Sequence of chain 2.A:
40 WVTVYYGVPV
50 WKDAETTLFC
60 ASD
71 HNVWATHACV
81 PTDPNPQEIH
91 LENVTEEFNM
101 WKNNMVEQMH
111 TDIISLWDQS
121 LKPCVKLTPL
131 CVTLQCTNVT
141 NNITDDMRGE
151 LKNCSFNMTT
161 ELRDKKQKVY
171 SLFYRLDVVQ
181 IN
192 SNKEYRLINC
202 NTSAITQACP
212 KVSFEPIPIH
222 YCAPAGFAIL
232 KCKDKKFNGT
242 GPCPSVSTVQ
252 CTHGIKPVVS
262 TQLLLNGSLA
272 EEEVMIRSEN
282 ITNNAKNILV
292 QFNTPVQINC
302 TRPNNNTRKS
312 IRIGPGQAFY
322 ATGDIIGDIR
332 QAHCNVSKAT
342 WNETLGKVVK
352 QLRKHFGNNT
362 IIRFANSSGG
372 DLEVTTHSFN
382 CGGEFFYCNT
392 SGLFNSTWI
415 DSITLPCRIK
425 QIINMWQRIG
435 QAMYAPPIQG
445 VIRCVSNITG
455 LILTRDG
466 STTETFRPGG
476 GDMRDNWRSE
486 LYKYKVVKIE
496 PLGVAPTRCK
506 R

A protein and the small-molecule ligand that binds it are described below.
Small molecule (SMILES): CC(=O)N[C@@H]1[C@@H](O)[C@H](O)[C@@H](CO)O[C@H]1O

Binding-site contacts:
Ligand atom C1 contacts residue ASN281 of chain 2.A at 1.4 Å.
Ligand atom C3 contacts residue ASN281 of chain 2.A at 3.6 Å.
Ligand atom O5 contacts residue THR283 of chain 2.A at 4.1 Å.
Ligand atom O5 contacts residue ASN284 of chain 2.A at 3.6 Å.
Ligand atom C7 contacts residue ASN281 of chain 2.A at 3.5 Å.
Ligand atom C1 contacts residue ASN284 of chain 2.A at 4.2 Å.
Ligand atom O7 contacts residue ASN281 of chain 2.A at 3.9 Å.
Ligand atom C2 contacts residue ASN281 of chain 2.A at 2.4 Å.
Ligand atom C1 contacts residue THR283 of chain 2.A at 3.7 Å.
Ligand atom O5 contacts residue ASN281 of chain 2.A at 2.4 Å (h-bond).
Ligand atom C5 contacts residue ASN281 of chain 2.A at 3.7 Å.
Ligand atom C4 contacts residue ASN281 of chain 2.A at 4.1 Å.
Ligand atom N2 contacts residue ASN281 of chain 2.A at 2.8 Å (h-bond).
Ligand atom C5 contacts residue THR283 of chain 2.A at 4.2 Å.